Binding-site contacts:
Ligand atom N contacts residue THR224 of chain 1.A at 3.7 Å.
Ligand atom O contacts residue ASN223 of chain 1.A at 3.7 Å.
Ligand atom C3 contacts residue SER165 of chain 1.A at 3.9 Å.
Ligand atom C5 contacts residue THR224 of chain 1.A at 4.4 Å.
Ligand atom C10 contacts residue ILE166 of chain 1.A at 4.4 Å (hydrophobic).
Ligand atom F contacts residue SER127 of chain 1.A at 3.4 Å.
Ligand atom C4 contacts residue ILE166 of chain 1.A at 4.2 Å (hydrophobic).
Ligand atom C9 contacts residue GLY126 of chain 1.A at 4.1 Å.
Ligand atom N contacts residue ILE166 of chain 1.A at 4.3 Å.
Ligand atom O1 contacts residue THR224 of chain 1.A at 3.6 Å.
Ligand atom O contacts residue THR224 of chain 1.A at 3.9 Å.
Ligand atom C10 contacts residue LEU222 of chain 1.A at 3.8 Å (hydrophobic).
Ligand atom C7 contacts residue TYR168 of chain 1.A at 4.3 Å (hydrophobic).
Ligand atom O contacts residue LEU222 of chain 1.A at 4.3 Å.
Ligand atom C9 contacts residue LEU222 of chain 1.A at 4.0 Å (hydrophobic).
Ligand atom F contacts residue SER128 of chain 1.A at 4.1 Å.
Ligand atom F contacts residue PHE283 of chain 1.A at 4.5 Å.
Ligand atom C4 contacts residue THR224 of chain 1.A at 3.9 Å.
Ligand atom C6 contacts residue ILE166 of chain 1.A at 3.8 Å (hydrophobic).
Ligand atom C6 contacts residue SER167 of chain 1.A at 2.7 Å.
Ligand atom C8 contacts residue SER127 of chain 1.A at 3.8 Å.
Ligand atom C contacts residue THR221 of chain 1.A at 4.4 Å.
Ligand atom C4 contacts residue SER165 of chain 1.A at 4.3 Å.
Ligand atom C4 contacts residue SER167 of chain 1.A at 4.0 Å.
Ligand atom C7 contacts residue SER167 of chain 1.A at 2.9 Å.
Ligand atom C9 contacts residue SER127 of chain 1.A at 4.0 Å.
Ligand atom C3 contacts residue THR224 of chain 1.A at 3.8 Å.
Ligand atom C contacts residue GLN229 of chain 1.A at 4.2 Å.
Ligand atom C contacts residue ASN223 of chain 1.A at 3.5 Å.
Ligand atom F contacts residue GLY126 of chain 1.A at 3.5 Å.
Ligand atom C5 contacts residue SER167 of chain 1.A at 4.0 Å.
Ligand atom F contacts residue LEU222 of chain 1.A at 2.9 Å.
Ligand atom C7 contacts residue ILE166 of chain 1.A at 4.2 Å (hydrophobic).
Ligand atom C2 contacts residue THR224 of chain 1.A at 4.0 Å.
Ligand atom O2 contacts residue SER167 of chain 1.A at 2.8 Å (h-bond).
Ligand atom C8 contacts residue SER167 of chain 1.A at 4.3 Å.
Ligand atom C8 contacts residue GLY126 of chain 1.A at 3.8 Å.
Ligand atom O2 contacts residue SER165 of chain 1.A at 4.3 Å.
Ligand atom O2 contacts residue ILE166 of chain 1.A at 3.5 Å.
Ligand atom C5 contacts residue ILE166 of chain 1.A at 4.0 Å (hydrophobic).

A small-molecule ligand and the protein it binds are described below.
Small molecule (SMILES): COCCOCC(=O)Nc1cccc(F)c1

Sequence of chain 1.A:
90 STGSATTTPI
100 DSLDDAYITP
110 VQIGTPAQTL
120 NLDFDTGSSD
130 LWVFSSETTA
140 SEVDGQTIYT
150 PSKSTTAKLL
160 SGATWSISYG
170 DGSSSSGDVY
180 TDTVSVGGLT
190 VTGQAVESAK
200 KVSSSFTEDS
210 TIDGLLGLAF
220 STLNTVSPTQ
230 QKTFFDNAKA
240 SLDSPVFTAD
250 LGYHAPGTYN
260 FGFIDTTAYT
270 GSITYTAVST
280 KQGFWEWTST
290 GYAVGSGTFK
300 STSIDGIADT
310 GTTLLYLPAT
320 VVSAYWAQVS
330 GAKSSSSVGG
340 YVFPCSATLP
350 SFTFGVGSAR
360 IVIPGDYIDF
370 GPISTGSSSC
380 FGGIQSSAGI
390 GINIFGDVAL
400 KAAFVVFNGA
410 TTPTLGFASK